Sequence of chain 1.A:
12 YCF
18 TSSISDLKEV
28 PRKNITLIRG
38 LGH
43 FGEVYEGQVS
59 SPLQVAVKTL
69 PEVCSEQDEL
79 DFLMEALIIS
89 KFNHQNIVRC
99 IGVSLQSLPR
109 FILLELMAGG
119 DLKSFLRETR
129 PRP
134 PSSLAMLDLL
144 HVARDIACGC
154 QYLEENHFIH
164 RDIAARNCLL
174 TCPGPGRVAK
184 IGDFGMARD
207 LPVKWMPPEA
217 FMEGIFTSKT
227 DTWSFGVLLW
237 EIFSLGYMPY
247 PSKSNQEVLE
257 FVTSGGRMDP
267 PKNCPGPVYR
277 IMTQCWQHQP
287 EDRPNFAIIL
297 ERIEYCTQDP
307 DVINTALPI

Binding-site contacts:
Ligand atom F33 contacts residue LEU172 of chain 1.A at 3.5 Å.
Ligand atom C28 contacts residue MET115 of chain 1.A at 3.5 Å (hydrophobic).
Ligand atom C31 contacts residue GLY185 of chain 1.A at 3.1 Å.
Ligand atom C9 contacts residue GLY118 of chain 1.A at 3.9 Å.
Ligand atom C19 contacts residue LEU172 of chain 1.A at 4.0 Å (hydrophobic).
Ligand atom N11 contacts residue LEU172 of chain 1.A at 3.8 Å.
Ligand atom C28 contacts residue ALA116 of chain 1.A at 3.8 Å (hydrophobic).
Ligand atom N17 contacts residue LEU172 of chain 1.A at 3.8 Å.
Ligand atom C12 contacts residue LEU172 of chain 1.A at 3.8 Å (hydrophobic).
Ligand atom C14 contacts residue LEU172 of chain 1.A at 3.5 Å (hydrophobic).
Ligand atom C31 contacts residue LEU172 of chain 1.A at 3.7 Å (hydrophobic).
Ligand atom C13 contacts residue LEU172 of chain 1.A at 3.7 Å (hydrophobic).
Ligand atom F33 contacts residue CYS171 of chain 1.A at 3.6 Å.
Ligand atom N23 contacts residue MET115 of chain 1.A at 4.0 Å.
Ligand atom N11 contacts residue LEU38 of chain 1.A at 4.0 Å.
Ligand atom N16 contacts residue LEU172 of chain 1.A at 3.6 Å.
Ligand atom C32 contacts residue ARG169 of chain 1.A at 3.9 Å.
Ligand atom F33 contacts residue ASN170 of chain 1.A at 3.0 Å.
Ligand atom C21 contacts residue GLY118 of chain 1.A at 3.6 Å.
Ligand atom N17 contacts residue MET115 of chain 1.A at 3.5 Å (h-bond).
Ligand atom C10 contacts residue MET115 of chain 1.A at 3.5 Å (hydrophobic).
Ligand atom F33 contacts residue GLY185 of chain 1.A at 3.5 Å.
Ligand atom N16 contacts residue GLU113 of chain 1.A at 2.8 Å (salt-bridge).
Ligand atom N23 contacts residue ALA116 of chain 1.A at 3.9 Å.
Ligand atom C34 contacts residue ARG169 of chain 1.A at 3.3 Å.
Ligand atom C32 contacts residue LEU172 of chain 1.A at 3.7 Å (hydrophobic).
Ligand atom C15 contacts residue LEU112 of chain 1.A at 3.9 Å (hydrophobic).
Ligand atom C32 contacts residue GLY185 of chain 1.A at 3.9 Å.
Ligand atom C31 contacts residue ASP186 of chain 1.A at 4.0 Å.
Ligand atom C15 contacts residue ALA64 of chain 1.A at 4.0 Å (hydrophobic).
Ligand atom C1 contacts residue HIS40 of chain 1.A at 3.7 Å.
Ligand atom F33 contacts residue ARG169 of chain 1.A at 3.8 Å.
Ligand atom N17 contacts residue GLU113 of chain 1.A at 3.6 Å.
Ligand atom N16 contacts residue ALA64 of chain 1.A at 3.6 Å.
Ligand atom C14 contacts residue ALA64 of chain 1.A at 3.6 Å (hydrophobic).
Ligand atom C14 contacts residue GLU113 of chain 1.A at 3.9 Å.
Ligand atom O22 contacts residue GLY118 of chain 1.A at 3.4 Å.
Ligand atom C6 contacts residue LEU38 of chain 1.A at 3.8 Å (hydrophobic).
Ligand atom C24 contacts residue ALA116 of chain 1.A at 3.4 Å (hydrophobic).
Ligand atom C34 contacts residue LEU172 of chain 1.A at 3.8 Å (hydrophobic).

A small-molecule ligand and the protein it binds are described below.
Small molecule (SMILES): Cc1cc(-n2cc(C(=O)N3CCOCC3)c3ccc(N[C@@H](C)c4ccc(F)cn4)nc32)n[nH]1